Sequence of chain 1.A:
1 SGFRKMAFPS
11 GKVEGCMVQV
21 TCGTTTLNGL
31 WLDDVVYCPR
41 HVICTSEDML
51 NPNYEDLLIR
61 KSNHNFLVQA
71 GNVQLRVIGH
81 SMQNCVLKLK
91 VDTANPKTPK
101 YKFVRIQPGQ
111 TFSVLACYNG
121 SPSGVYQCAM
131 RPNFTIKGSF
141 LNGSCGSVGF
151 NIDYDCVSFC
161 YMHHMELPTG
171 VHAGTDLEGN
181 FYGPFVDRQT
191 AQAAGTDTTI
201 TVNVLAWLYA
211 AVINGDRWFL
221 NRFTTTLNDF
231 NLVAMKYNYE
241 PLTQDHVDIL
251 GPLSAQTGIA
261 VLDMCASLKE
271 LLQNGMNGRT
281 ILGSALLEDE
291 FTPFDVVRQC

Binding-site contacts:
Ligand atom C15 contacts residue SER46 of chain 1.A at 3.9 Å.
Ligand atom O10 contacts residue MET49 of chain 1.A at 3.1 Å (h-bond).
Ligand atom C09 contacts residue MET49 of chain 1.A at 3.4 Å (hydrophobic).
Ligand atom C02 contacts residue HIS41 of chain 1.A at 4.1 Å.
Ligand atom C13 contacts residue MET49 of chain 1.A at 4.0 Å (hydrophobic).
Ligand atom C07 contacts residue HIS41 of chain 1.A at 3.8 Å.
Ligand atom C04 contacts residue ASP187 of chain 1.A at 3.4 Å.
Ligand atom C11 contacts residue MET49 of chain 1.A at 3.2 Å (hydrophobic).
Ligand atom C15 contacts residue CYS44 of chain 1.A at 3.4 Å (hydrophobic).
Ligand atom C03 contacts residue ASP187 of chain 1.A at 3.4 Å.
Ligand atom O10 contacts residue GLN189 of chain 1.A at 3.0 Å (h-bond).
Ligand atom C14 contacts residue THR45 of chain 1.A at 4.3 Å.
Ligand atom C14 contacts residue SER46 of chain 1.A at 3.3 Å.
Ligand atom C09 contacts residue GLN189 of chain 1.A at 4.0 Å.
Ligand atom C16 contacts residue CYS44 of chain 1.A at 3.9 Å (hydrophobic).
Ligand atom C16 contacts residue MET49 of chain 1.A at 3.8 Å (hydrophobic).
Ligand atom C04 contacts residue MET49 of chain 1.A at 3.7 Å (hydrophobic).
Ligand atom S05 contacts residue MET49 of chain 1.A at 3.8 Å.
Ligand atom C02 contacts residue GLN189 of chain 1.A at 3.6 Å.
Ligand atom C03 contacts residue ARG188 of chain 1.A at 3.6 Å.
Ligand atom N08 contacts residue HIS41 of chain 1.A at 4.0 Å.
Ligand atom C01 contacts residue MET165 of chain 1.A at 3.6 Å (hydrophobic).
Ligand atom C04 contacts residue GLN189 of chain 1.A at 4.2 Å.
Ligand atom C15 contacts residue THR45 of chain 1.A at 3.8 Å.
Ligand atom C04 contacts residue HIS41 of chain 1.A at 4.1 Å.
Ligand atom C15 contacts residue THR25 of chain 1.A at 4.1 Å.
Ligand atom C01 contacts residue HIS164 of chain 1.A at 4.2 Å.
Ligand atom S05 contacts residue HIS41 of chain 1.A at 4.0 Å.
Ligand atom S05 contacts residue CYS44 of chain 1.A at 3.7 Å.
Ligand atom C01 contacts residue GLN189 of chain 1.A at 3.6 Å.
Ligand atom C06 contacts residue GLN189 of chain 1.A at 3.5 Å.
Ligand atom C13 contacts residue SER46 of chain 1.A at 3.7 Å.
Ligand atom C04 contacts residue CYS44 of chain 1.A at 4.2 Å (hydrophobic).
Ligand atom C03 contacts residue GLN189 of chain 1.A at 4.0 Å.
Ligand atom C06 contacts residue HIS41 of chain 1.A at 3.9 Å.
Ligand atom C12 contacts residue MET49 of chain 1.A at 3.4 Å (hydrophobic).
Ligand atom C04 contacts residue ARG188 of chain 1.A at 3.9 Å.
Ligand atom C07 contacts residue GLN189 of chain 1.A at 3.5 Å.
Ligand atom C04 contacts residue TYR54 of chain 1.A at 3.7 Å (hydrophobic).
Ligand atom C01 contacts residue HIS41 of chain 1.A at 4.2 Å.

This protein binds this small molecule.
Small molecule (SMILES): Cc1ccsc1CNC(=O)c1ccccc1